A small-molecule ligand and the protein it binds are described below.
Small molecule (SMILES): O=C(O)c1cc(-c2c[nH]c3ccccc23)on1

Sequence of chain 1.B:
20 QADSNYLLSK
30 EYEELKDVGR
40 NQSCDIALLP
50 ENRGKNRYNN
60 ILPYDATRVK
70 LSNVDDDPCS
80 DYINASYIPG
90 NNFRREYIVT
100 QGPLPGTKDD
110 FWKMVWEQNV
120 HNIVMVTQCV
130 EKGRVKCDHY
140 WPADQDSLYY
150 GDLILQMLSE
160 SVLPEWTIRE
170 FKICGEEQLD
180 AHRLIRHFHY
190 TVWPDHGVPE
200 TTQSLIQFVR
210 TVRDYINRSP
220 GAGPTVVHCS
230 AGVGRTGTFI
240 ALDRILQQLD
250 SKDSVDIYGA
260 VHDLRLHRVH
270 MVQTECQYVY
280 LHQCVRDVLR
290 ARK

Binding-site contacts:
Ligand atom C11 contacts residue HIS269 of chain 1.B at 3.7 Å.
Ligand atom N3 contacts residue GLN272 of chain 1.B at 3.5 Å (h-bond).
Ligand atom O16 contacts residue CYS228 of chain 1.B at 3.3 Å (h-bond).
Ligand atom O16 contacts residue ASP194 of chain 1.B at 3.2 Å (salt-bridge).
Ligand atom C11 contacts residue ILE60 of chain 1.B at 3.9 Å (hydrophobic).
Ligand atom C15 contacts residue CYS228 of chain 1.B at 3.4 Å (hydrophobic).
Ligand atom C5 contacts residue ASP194 of chain 1.B at 3.5 Å.
Ligand atom O17 contacts residue ASP194 of chain 1.B at 3.3 Å (salt-bridge).
Ligand atom C4 contacts residue ASP194 of chain 1.B at 3.3 Å.
Ligand atom C14 contacts residue GLN272 of chain 1.B at 3.7 Å.
Ligand atom C14 contacts residue ILE60 of chain 1.B at 3.8 Å (hydrophobic).
Ligand atom C1 contacts residue GLN272 of chain 1.B at 3.9 Å.
Ligand atom O2 contacts residue GLN272 of chain 1.B at 3.3 Å (h-bond).
Ligand atom C10 contacts residue ILE60 of chain 1.B at 4.0 Å (hydrophobic).
Ligand atom O2 contacts residue GLY233 of chain 1.B at 3.9 Å.
Ligand atom N6 contacts residue TYR57 of chain 1.B at 3.9 Å.
Ligand atom C5 contacts residue HIS195 of chain 1.B at 3.7 Å.
Ligand atom C13 contacts residue ASN59 of chain 1.B at 3.7 Å.
Ligand atom C1 contacts residue ALA230 of chain 1.B at 3.5 Å (hydrophobic).
Ligand atom C1 contacts residue HIS195 of chain 1.B at 3.7 Å.
Ligand atom C15 contacts residue ASP194 of chain 1.B at 3.0 Å.
Ligand atom O17 contacts residue CYS228 of chain 1.B at 3.4 Å (h-bond).
Ligand atom O2 contacts residue ALA230 of chain 1.B at 4.0 Å.
Ligand atom C9 contacts residue ILE60 of chain 1.B at 3.9 Å (hydrophobic).
Ligand atom O17 contacts residue ALA230 of chain 1.B at 3.4 Å (h-bond).
Ligand atom O17 contacts residue SER229 of chain 1.B at 2.9 Å (h-bond).
Ligand atom O17 contacts residue ARG234 of chain 1.B at 2.9 Å (salt-bridge).
Ligand atom C4 contacts residue ALA230 of chain 1.B at 3.9 Å (hydrophobic).
Ligand atom C12 contacts residue ILE60 of chain 1.B at 4.0 Å (hydrophobic).
Ligand atom C1 contacts residue VAL232 of chain 1.B at 4.0 Å (hydrophobic).
Ligand atom C7 contacts residue TYR57 of chain 1.B at 3.9 Å (hydrophobic).
Ligand atom N3 contacts residue GLY233 of chain 1.B at 3.2 Å (h-bond).
Ligand atom N3 contacts residue VAL232 of chain 1.B at 3.4 Å.
Ligand atom O16 contacts residue ARG234 of chain 1.B at 2.7 Å (salt-bridge).
Ligand atom C15 contacts residue SER229 of chain 1.B at 4.0 Å.
Ligand atom C8 contacts residue ALA230 of chain 1.B at 3.9 Å (hydrophobic).
Ligand atom O2 contacts residue VAL232 of chain 1.B at 3.2 Å.
Ligand atom C15 contacts residue ARG234 of chain 1.B at 3.5 Å.
Ligand atom C5 contacts residue ALA230 of chain 1.B at 3.5 Å (hydrophobic).
Ligand atom C8 contacts residue HIS195 of chain 1.B at 3.9 Å.